Binding-site contacts:
Ligand atom O contacts residue TYR85 of chain 1.A at 3.5 Å.
Ligand atom CZ contacts residue PHE109 of chain 1.A at 3.5 Å (hydrophobic).
Ligand atom O contacts residue GLY51 of chain 1.A at 3.4 Å.
Ligand atom O contacts residue ARG41 of chain 1.A at 3.3 Å (salt-bridge).
Ligand atom CZ contacts residue ASP105 of chain 1.A at 3.3 Å.
Ligand atom N contacts residue GLY51 of chain 1.A at 3.1 Å (h-bond).
Ligand atom CB contacts residue SO41 of chain 1.K at 3.5 Å.
Ligand atom NE contacts residue ASP105 of chain 1.A at 2.7 Å (salt-bridge).
Ligand atom CG contacts residue SER43 of chain 1.A at 3.5 Å.
Ligand atom O contacts residue TYR85 of chain 1.A at 2.7 Å (h-bond).
Ligand atom NH2 contacts residue GLU114 of chain 1.A at 2.3 Å (salt-bridge).
Ligand atom O contacts residue ASN81 of chain 1.A at 3.0 Å (h-bond).
Ligand atom NH2 contacts residue ASP105 of chain 1.A at 3.0 Å (salt-bridge).
Ligand atom CZ contacts residue GLU114 of chain 1.A at 2.9 Å.
Ligand atom N contacts residue TYR52 of chain 1.A at 3.5 Å.
Ligand atom CA contacts residue TYR85 of chain 1.A at 3.5 Å (hydrophobic).
Ligand atom CB contacts residue ASN81 of chain 1.A at 3.4 Å.
Ligand atom CA contacts residue LEU76 of chain 1.A at 3.5 Å (hydrophobic).
Ligand atom OD2 contacts residue ARG41 of chain 1.A at 3.3 Å.
Ligand atom N contacts residue ASN81 of chain 1.A at 3.5 Å (h-bond).
Ligand atom O contacts residue HIS87 of chain 1.A at 3.3 Å.
Ligand atom O contacts residue ARG41 of chain 1.A at 3.3 Å (salt-bridge).
Ligand atom NH2 contacts residue PHE109 of chain 1.A at 3.4 Å.
Ligand atom O contacts residue TYR85 of chain 1.A at 3.4 Å.
Ligand atom NH1 contacts residue GLU114 of chain 1.A at 2.8 Å (salt-bridge).
Ligand atom C contacts residue TYR85 of chain 1.A at 3.5 Å (hydrophobic).
Ligand atom O contacts residue HIS87 of chain 1.A at 2.9 Å (h-bond).
Ligand atom CA contacts residue TYR52 of chain 1.A at 3.5 Å (hydrophobic).
Ligand atom OD2 contacts residue SER43 of chain 1.A at 2.5 Å (h-bond).
Ligand atom CB contacts residue P6G1 of chain 1.E at 3.3 Å.
Ligand atom CA contacts residue TYR85 of chain 1.A at 3.5 Å (hydrophobic).
Ligand atom NE contacts residue PHE109 of chain 1.A at 3.5 Å.
Ligand atom C contacts residue TYR85 of chain 1.A at 3.4 Å (hydrophobic).
Ligand atom CA contacts residue GLY51 of chain 1.A at 3.3 Å.
Ligand atom O contacts residue GLY51 of chain 1.A at 3.3 Å (h-bond).
Ligand atom N contacts residue SO41 of chain 1.K at 2.9 Å (h-bond).
Ligand atom CA contacts residue TYR85 of chain 1.A at 3.4 Å (hydrophobic).
Ligand atom CB contacts residue LEU76 of chain 1.A at 3.4 Å (hydrophobic).
Ligand atom O contacts residue P6G1 of chain 1.E at 3.4 Å.
Ligand atom OG contacts residue SO41 of chain 1.K at 2.3 Å (h-bond).

A small-molecule ligand and the protein it binds are described below.
Small molecule (SMILES): NC(=O)CC[C@H](NC(=O)CNC(=O)[C@H](CC(=O)O)NC(=O)[C@@H]1CCCN1C(=O)[C@H](CO)NC(=O)[C@H](CCC(=O)O)NC(=O)[C@H](CCCN=C(N)N)NC(=O)[C@@H](N)CCC(N)=O)C(=O)N[C@@H](CO)C(=O)N[C@@H](Cc1ccccc1)C(=O)N[C@@H](CCCN=C(N)N)C(=O)N[C@@H](CO)C(N)=O

Sequence of chain 1.A:
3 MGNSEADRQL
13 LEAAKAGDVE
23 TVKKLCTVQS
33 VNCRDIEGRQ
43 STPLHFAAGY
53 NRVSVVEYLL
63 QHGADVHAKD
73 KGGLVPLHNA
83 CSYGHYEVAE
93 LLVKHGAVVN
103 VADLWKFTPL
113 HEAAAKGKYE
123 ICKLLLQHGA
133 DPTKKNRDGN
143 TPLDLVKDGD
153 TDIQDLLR